The small molecule below binds the protein below.
Small molecule (SMILES): C[C@]12CC3CC(N)(C1)C[C@@](C)(C3)C2

Sequence of chain 1.C:
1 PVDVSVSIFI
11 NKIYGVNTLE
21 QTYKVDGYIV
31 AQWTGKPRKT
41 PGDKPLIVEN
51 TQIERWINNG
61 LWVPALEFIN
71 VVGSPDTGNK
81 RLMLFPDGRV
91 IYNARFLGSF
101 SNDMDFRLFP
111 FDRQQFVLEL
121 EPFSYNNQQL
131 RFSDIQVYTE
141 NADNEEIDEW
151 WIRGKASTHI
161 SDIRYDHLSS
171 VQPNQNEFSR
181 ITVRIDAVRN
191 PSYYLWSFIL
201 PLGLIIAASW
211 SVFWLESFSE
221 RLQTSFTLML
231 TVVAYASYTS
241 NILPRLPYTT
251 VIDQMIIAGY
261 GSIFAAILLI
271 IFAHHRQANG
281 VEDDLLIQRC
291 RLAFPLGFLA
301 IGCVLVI

Binding-site contacts:
Ligand atom C03 contacts residue TYR28 of chain 1.C at 4.0 Å (hydrophobic).
Ligand atom C10 contacts residue TYR28 of chain 1.C at 3.6 Å (hydrophobic).
Ligand atom C05 contacts residue ASN93 of chain 1.C at 3.4 Å.
Ligand atom C11 contacts residue PHE123 of chain 1.D at 3.3 Å (hydrophobic).
Ligand atom C10 contacts residue ASN93 of chain 1.C at 4.3 Å.
Ligand atom C05 contacts residue PHE123 of chain 1.D at 4.3 Å (hydrophobic).
Ligand atom C02 contacts residue TYR165 of chain 1.D at 4.2 Å (hydrophobic).
Ligand atom C06 contacts residue TYR165 of chain 1.D at 3.8 Å (hydrophobic).
Ligand atom N01 contacts residue PHE178 of chain 1.D at 4.3 Å.
Ligand atom C08 contacts residue GLU121 of chain 1.D at 4.2 Å.
Ligand atom C07 contacts residue TYR165 of chain 1.D at 3.9 Å (hydrophobic).
Ligand atom C13 contacts residue TYR28 of chain 1.C at 3.3 Å (hydrophobic).
Ligand atom N01 contacts residue GLU121 of chain 1.D at 3.6 Å (salt-bridge).
Ligand atom C11 contacts residue ASN93 of chain 1.C at 4.3 Å.
Ligand atom C07 contacts residue PHE123 of chain 1.D at 4.2 Å (hydrophobic).
Ligand atom C11 contacts residue TYR28 of chain 1.C at 4.5 Å (hydrophobic).
Ligand atom C08 contacts residue TYR165 of chain 1.D at 3.6 Å (hydrophobic).
Ligand atom C04 contacts residue GLU121 of chain 1.D at 4.2 Å.
Ligand atom C07 contacts residue PHE178 of chain 1.D at 3.8 Å (hydrophobic).
Ligand atom C03 contacts residue TYR165 of chain 1.D at 4.2 Å (hydrophobic).
Ligand atom C05 contacts residue TYR28 of chain 1.C at 4.3 Å (hydrophobic).
Ligand atom C04 contacts residue PHE123 of chain 1.D at 3.9 Å (hydrophobic).
Ligand atom C12 contacts residue PHE178 of chain 1.D at 3.9 Å (hydrophobic).
Ligand atom N01 contacts residue PHE123 of chain 1.D at 3.6 Å (h-bond).
Ligand atom C13 contacts residue TYR165 of chain 1.D at 4.2 Å (hydrophobic).
Ligand atom C04 contacts residue PRO122 of chain 1.D at 4.5 Å (hydrophobic).
Ligand atom C09 contacts residue ASN93 of chain 1.C at 3.5 Å.
Ligand atom C07 contacts residue GLU121 of chain 1.D at 4.3 Å.
Ligand atom N01 contacts residue PRO122 of chain 1.D at 3.1 Å (h-bond).
Ligand atom C04 contacts residue TYR165 of chain 1.D at 4.5 Å (hydrophobic).
Ligand atom N01 contacts residue GLU67 of chain 1.D at 4.2 Å.
Ligand atom C08 contacts residue TYR28 of chain 1.C at 4.2 Å (hydrophobic).
Ligand atom C09 contacts residue ARG81 of chain 1.C at 4.3 Å.
Ligand atom C12 contacts residue TYR165 of chain 1.D at 3.9 Å (hydrophobic).

Sequence of chain 1.D:
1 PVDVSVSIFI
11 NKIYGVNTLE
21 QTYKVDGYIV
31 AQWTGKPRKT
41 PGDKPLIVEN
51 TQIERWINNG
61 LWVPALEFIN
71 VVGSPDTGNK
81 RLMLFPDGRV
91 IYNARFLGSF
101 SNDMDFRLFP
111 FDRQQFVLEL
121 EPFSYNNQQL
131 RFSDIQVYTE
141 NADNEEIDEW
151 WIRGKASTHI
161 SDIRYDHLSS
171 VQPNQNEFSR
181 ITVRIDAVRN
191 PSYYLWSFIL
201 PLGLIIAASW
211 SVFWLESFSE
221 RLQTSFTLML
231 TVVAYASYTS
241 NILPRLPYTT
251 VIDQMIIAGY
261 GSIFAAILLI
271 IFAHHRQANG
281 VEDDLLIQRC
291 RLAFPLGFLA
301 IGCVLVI